Sequence of chain 1.B:
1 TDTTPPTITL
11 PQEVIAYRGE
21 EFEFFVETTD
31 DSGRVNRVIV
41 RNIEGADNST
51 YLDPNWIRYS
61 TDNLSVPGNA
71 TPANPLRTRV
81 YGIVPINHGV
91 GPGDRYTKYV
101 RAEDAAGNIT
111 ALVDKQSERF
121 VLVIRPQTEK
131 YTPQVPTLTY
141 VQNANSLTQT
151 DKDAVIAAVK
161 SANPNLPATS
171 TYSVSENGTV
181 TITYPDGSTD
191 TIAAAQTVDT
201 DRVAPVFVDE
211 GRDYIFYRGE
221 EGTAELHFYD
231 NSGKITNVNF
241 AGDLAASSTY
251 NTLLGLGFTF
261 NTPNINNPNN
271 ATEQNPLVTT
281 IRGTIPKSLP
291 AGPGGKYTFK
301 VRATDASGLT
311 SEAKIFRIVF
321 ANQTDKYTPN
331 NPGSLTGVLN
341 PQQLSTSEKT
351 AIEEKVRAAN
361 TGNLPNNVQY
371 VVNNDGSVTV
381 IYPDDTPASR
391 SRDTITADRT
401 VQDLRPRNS

Binding-site contacts:
Ligand atom C10 contacts residue GLY294 of chain 1.B at 3.4 Å.
Ligand atom C9 contacts residue THR249 of chain 1.B at 4.0 Å.
Ligand atom C10 contacts residue LYS296 of chain 1.B at 3.8 Å.
Ligand atom O1A contacts residue LYS296 of chain 1.B at 3.5 Å.
Ligand atom O1 contacts residue LEU244 of chain 1.B at 3.9 Å.
Ligand atom C3 contacts residue ALA245 of chain 1.B at 3.5 Å (hydrophobic).
Ligand atom N5 contacts residue GLY294 of chain 1.B at 3.2 Å (h-bond).
Ligand atom O4 contacts residue GLY294 of chain 1.B at 2.6 Å (h-bond).
Ligand atom O1B contacts residue THR298 of chain 1.B at 2.9 Å (h-bond).
Ligand atom C11 contacts residue TYR297 of chain 1.B at 3.8 Å (hydrophobic).
Ligand atom C4 contacts residue ALA245 of chain 1.B at 3.5 Å (hydrophobic).
Ligand atom C9 contacts residue THR252 of chain 1.B at 3.5 Å.
Ligand atom O9 contacts residue SER248 of chain 1.B at 2.7 Å (h-bond).
Ligand atom C8 contacts residue SER248 of chain 1.B at 3.7 Å.
Ligand atom C1 contacts residue THR298 of chain 1.B at 3.5 Å.
Ligand atom O6 contacts residue LYS300 of chain 1.B at 3.3 Å.
Ligand atom C9 contacts residue SER248 of chain 1.B at 3.9 Å.
Ligand atom C11 contacts residue GLY294 of chain 1.B at 3.6 Å.
Ligand atom C5 contacts residue LYS296 of chain 1.B at 3.5 Å.
Ligand atom O1 contacts residue ALA245 of chain 1.B at 3.7 Å.
Ligand atom C8 contacts residue THR249 of chain 1.B at 3.8 Å.
Ligand atom O1B contacts residue TYR297 of chain 1.B at 3.7 Å.
Ligand atom O9 contacts residue THR252 of chain 1.B at 3.7 Å.
Ligand atom C11 contacts residue LYS296 of chain 1.B at 3.9 Å.
Ligand atom C5 contacts residue ALA245 of chain 1.B at 3.7 Å (hydrophobic).
Ligand atom C7 contacts residue TYR297 of chain 1.B at 4.0 Å (hydrophobic).
Ligand atom C11 contacts residue PHE320 of chain 1.B at 3.8 Å (hydrophobic).
Ligand atom O8 contacts residue TYR297 of chain 1.B at 3.8 Å.
Ligand atom C11 contacts residue LEU289 of chain 1.B at 3.9 Å (hydrophobic).
Ligand atom N5 contacts residue TYR297 of chain 1.B at 4.0 Å.
Ligand atom C4 contacts residue GLY294 of chain 1.B at 3.4 Å.
Ligand atom C6 contacts residue LYS296 of chain 1.B at 3.8 Å.
Ligand atom O6 contacts residue ALA245 of chain 1.B at 3.5 Å.
Ligand atom N5 contacts residue LYS296 of chain 1.B at 2.8 Å (salt-bridge).
Ligand atom O5 contacts residue ALA245 of chain 1.B at 3.9 Å.
Ligand atom O8 contacts residue THR249 of chain 1.B at 2.9 Å (h-bond).
Ligand atom O9 contacts residue THR249 of chain 1.B at 3.2 Å (h-bond).
Ligand atom O1A contacts residue THR298 of chain 1.B at 2.7 Å (h-bond).
Ligand atom C5 contacts residue GLY294 of chain 1.B at 3.9 Å.
Ligand atom C4 contacts residue LYS296 of chain 1.B at 3.5 Å.

The protein below binds the small molecule below.
Small molecule (SMILES): CC(=O)N[C@@H]1[C@@H](O[C@@H]2O[C@H](CO)[C@H](O)[C@H](O[C@]3(C(=O)O)C[C@H](O)[C@@H](NC(C)=O)[C@H]([C@H](O)[C@H](O)CO)O3)[C@H]2O)[C@@H](O)[C@@H](CO)O[C@@H]1O